This small molecule binds to this protein.
Small molecule (SMILES): COc1ccc(Cn2cnc3cc4c(cc32)CCC4)cc1C

Binding-site contacts:
Ligand atom C4 contacts residue TYR166 of chain 1.B at 3.4 Å (hydrophobic).
Ligand atom C16 contacts residue MET179 of chain 1.B at 3.6 Å (hydrophobic).
Ligand atom C12 contacts residue NAD1 of chain 1.F at 3.4 Å.
Ligand atom C3 contacts residue MET226 of chain 1.B at 3.9 Å (hydrophobic).
Ligand atom C20 contacts residue ALA216 of chain 1.B at 3.2 Å (hydrophobic).
Ligand atom C5 contacts residue TYR176 of chain 1.B at 3.5 Å (hydrophobic).
Ligand atom C1 contacts residue MET226 of chain 1.B at 3.7 Å (hydrophobic).
Ligand atom N11 contacts residue NAD1 of chain 1.F at 2.6 Å (h-bond).
Ligand atom N11 contacts residue TYR176 of chain 1.B at 2.8 Å (h-bond).
Ligand atom C5 contacts residue ILE220 of chain 1.B at 4.0 Å (hydrophobic).
Ligand atom C10 contacts residue NAD1 of chain 1.F at 3.4 Å.
Ligand atom C14 contacts residue MET179 of chain 1.B at 3.8 Å (hydrophobic).
Ligand atom C13 contacts residue TYR176 of chain 1.B at 4.0 Å (hydrophobic).
Ligand atom C12 contacts residue TYR176 of chain 1.B at 3.3 Å (hydrophobic).
Ligand atom C22 contacts residue NAD1 of chain 1.F at 3.4 Å.
Ligand atom C4 contacts residue PHE223 of chain 1.B at 4.0 Å (hydrophobic).
Ligand atom C14 contacts residue NAD1 of chain 1.F at 3.6 Å.
Ligand atom C22 contacts residue PHE223 of chain 1.B at 3.9 Å (hydrophobic).
Ligand atom C6 contacts residue ILE220 of chain 1.B at 3.5 Å (hydrophobic).
Ligand atom C6 contacts residue TYR176 of chain 1.B at 3.5 Å (hydrophobic).
Ligand atom C1 contacts residue MET173 of chain 1.B at 3.9 Å (hydrophobic).
Ligand atom O2 contacts residue MET226 of chain 1.B at 3.3 Å (h-bond).
Ligand atom C17 contacts residue ALA216 of chain 1.B at 3.2 Å (hydrophobic).
Ligand atom C9 contacts residue NAD1 of chain 1.F at 4.0 Å.
Ligand atom C1 contacts residue TYR166 of chain 1.B at 3.4 Å (hydrophobic).
Ligand atom C9 contacts residue PHE223 of chain 1.B at 3.6 Å (hydrophobic).
Ligand atom C7 contacts residue ILE220 of chain 1.B at 4.0 Å (hydrophobic).
Ligand atom C8 contacts residue NAD1 of chain 1.F at 3.7 Å.
Ligand atom C16 contacts residue PHE113 of chain 1.B at 3.9 Å (hydrophobic).
Ligand atom C10 contacts residue TYR176 of chain 1.B at 3.6 Å (hydrophobic).
Ligand atom C14 contacts residue ALA112 of chain 1.B at 3.7 Å (hydrophobic).
Ligand atom C8 contacts residue TYR166 of chain 1.B at 4.0 Å (hydrophobic).
Ligand atom N21 contacts residue NAD1 of chain 1.F at 3.9 Å.
Ligand atom C3 contacts residue TYR166 of chain 1.B at 4.0 Å (hydrophobic).
Ligand atom C16 contacts residue ALA112 of chain 1.B at 3.8 Å (hydrophobic).
Ligand atom C19 contacts residue ALA216 of chain 1.B at 3.4 Å (hydrophobic).
Ligand atom N21 contacts residue TYR176 of chain 1.B at 3.9 Å.
Ligand atom C8 contacts residue PHE223 of chain 1.B at 3.5 Å (hydrophobic).
Ligand atom C17 contacts residue LEU119 of chain 1.B at 3.9 Å (hydrophobic).
Ligand atom C7 contacts residue TYR176 of chain 1.B at 3.6 Å (hydrophobic).

Sequence of chain 1.B:
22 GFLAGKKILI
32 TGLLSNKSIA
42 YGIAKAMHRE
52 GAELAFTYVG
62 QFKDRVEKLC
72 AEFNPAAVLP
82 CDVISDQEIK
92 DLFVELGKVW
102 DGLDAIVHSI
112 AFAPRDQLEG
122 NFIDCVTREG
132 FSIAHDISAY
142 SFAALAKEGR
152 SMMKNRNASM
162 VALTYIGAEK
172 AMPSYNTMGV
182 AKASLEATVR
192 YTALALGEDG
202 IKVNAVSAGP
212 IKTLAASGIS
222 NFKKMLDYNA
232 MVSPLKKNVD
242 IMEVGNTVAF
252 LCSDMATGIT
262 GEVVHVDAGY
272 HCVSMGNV